This protein binds this small molecule.
Small molecule (SMILES): NC(=O)C[C@H](NC(=O)[C@H](COP(=O)(O)O)NC(=O)[C@H](CO)NC(=O)[C@@H](N)Cc1ccccc1)C(=O)O

Sequence of chain 1.I:
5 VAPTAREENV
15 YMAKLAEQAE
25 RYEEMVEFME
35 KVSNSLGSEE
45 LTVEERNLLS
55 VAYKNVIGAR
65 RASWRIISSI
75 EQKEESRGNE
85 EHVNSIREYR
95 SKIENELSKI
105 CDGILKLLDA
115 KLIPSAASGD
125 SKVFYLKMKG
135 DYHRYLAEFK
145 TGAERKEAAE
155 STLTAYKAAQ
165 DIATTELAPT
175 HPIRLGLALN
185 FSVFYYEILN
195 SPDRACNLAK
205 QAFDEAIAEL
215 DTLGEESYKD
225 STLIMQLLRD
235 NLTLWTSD

Binding-site contacts:
Ligand atom CA contacts residue ASN184 of chain 1.I at 3.8 Å.
Ligand atom O contacts residue VAL187 of chain 1.I at 3.4 Å.
Ligand atom N contacts residue ASN184 of chain 1.I at 3.0 Å (h-bond).
Ligand atom N contacts residue LEU183 of chain 1.I at 3.5 Å.
Ligand atom CA contacts residue ASN184 of chain 1.I at 3.7 Å.
Ligand atom CG contacts residue LYS131 of chain 1.I at 3.3 Å.
Ligand atom CB contacts residue ASN184 of chain 1.I at 3.8 Å.
Ligand atom O contacts residue FSC1 of chain 1.U at 3.6 Å.
Ligand atom CE2 contacts residue TYR190 of chain 1.I at 3.3 Å (hydrophobic).
Ligand atom ND2 contacts residue ASP135 of chain 1.I at 3.5 Å (salt-bridge).
Ligand atom O2P contacts residue ARG138 of chain 1.I at 3.7 Å.
Ligand atom CG contacts residue GLU191 of chain 1.I at 3.4 Å.
Ligand atom OD1 contacts residue LYS131 of chain 1.I at 2.6 Å (salt-bridge).
Ligand atom CB contacts residue GLU191 of chain 1.I at 3.2 Å.
Ligand atom CB contacts residue ASN235 of chain 1.I at 3.2 Å.
Ligand atom O3P contacts residue ARG65 of chain 1.I at 3.9 Å.
Ligand atom CZ contacts residue TRP239 of chain 1.I at 3.4 Å (hydrophobic).
Ligand atom O3P contacts residue TYR139 of chain 1.I at 3.0 Å (h-bond).
Ligand atom CE2 contacts residue TRP239 of chain 1.I at 3.5 Å (hydrophobic).
Ligand atom P contacts residue ARG65 of chain 1.I at 3.4 Å.
Ligand atom CZ contacts residue TYR190 of chain 1.I at 3.8 Å (hydrophobic).
Ligand atom O1P contacts residue ARG65 of chain 1.I at 3.4 Å (salt-bridge).
Ligand atom OG contacts residue ASN235 of chain 1.I at 2.9 Å (h-bond).
Ligand atom CG contacts residue ASN184 of chain 1.I at 3.5 Å.
Ligand atom CD2 contacts residue GLU191 of chain 1.I at 3.0 Å.
Ligand atom ND2 contacts residue LYS131 of chain 1.I at 3.2 Å (salt-bridge).
Ligand atom OD1 contacts residue FSC1 of chain 1.U at 3.1 Å.
Ligand atom O2P contacts residue ARG65 of chain 1.I at 3.0 Å (salt-bridge).
Ligand atom P contacts residue ARG138 of chain 1.I at 3.7 Å.
Ligand atom OXT contacts residue LEU231 of chain 1.I at 3.7 Å.
Ligand atom O contacts residue LYS58 of chain 1.I at 3.7 Å.
Ligand atom O3P contacts residue ARG138 of chain 1.I at 2.6 Å (salt-bridge).
Ligand atom N contacts residue ASN235 of chain 1.I at 3.8 Å.
Ligand atom OXT contacts residue LYS58 of chain 1.I at 3.7 Å.
Ligand atom C contacts residue ASN184 of chain 1.I at 3.8 Å.
Ligand atom ND2 contacts residue ASN184 of chain 1.I at 3.4 Å (h-bond).
Ligand atom O contacts residue ILE228 of chain 1.I at 3.6 Å.
Ligand atom O contacts residue ASN235 of chain 1.I at 3.5 Å (h-bond).
Ligand atom CB contacts residue LYS58 of chain 1.I at 3.5 Å.
Ligand atom OD1 contacts residue ASN184 of chain 1.I at 3.8 Å.